Sequence of chain 2.A:
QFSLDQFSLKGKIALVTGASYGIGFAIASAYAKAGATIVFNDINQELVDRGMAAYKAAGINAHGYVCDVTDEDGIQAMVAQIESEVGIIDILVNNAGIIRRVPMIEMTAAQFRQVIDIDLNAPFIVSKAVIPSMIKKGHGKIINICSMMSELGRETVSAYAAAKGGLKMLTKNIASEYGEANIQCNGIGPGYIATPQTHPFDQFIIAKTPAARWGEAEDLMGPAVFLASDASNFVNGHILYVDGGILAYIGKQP

Binding-site contacts:
Ligand atom O5 contacts residue NAP1 of chain 2.C at 4.2 Å.
Ligand atom O6 contacts residue MET172 of chain 2.A at 4.1 Å.
Ligand atom O1A contacts residue ARG177 of chain 2.A at 4.0 Å.
Ligand atom C1 contacts residue VAL180 of chain 2.A at 4.0 Å (hydrophobic).
Ligand atom O2 contacts residue MET172 of chain 2.A at 3.4 Å.
Ligand atom O6 contacts residue TYR183 of chain 2.A at 2.4 Å (h-bond).
Ligand atom C2 contacts residue MET172 of chain 2.A at 4.0 Å (hydrophobic).
Ligand atom C4 contacts residue MET172 of chain 2.A at 3.1 Å (hydrophobic).
Ligand atom C6 contacts residue SER170 of chain 2.A at 2.9 Å.
Ligand atom O6 contacts residue NAP1 of chain 2.C at 2.8 Å.
Ligand atom O1B contacts residue ARG177 of chain 2.A at 2.2 Å (salt-bridge).
Ligand atom O6 contacts residue CA1 of chain 2.B at 3.4 Å.
Ligand atom C2 contacts residue ARG124 of chain 2.A at 4.3 Å.
Ligand atom C1 contacts residue ARG177 of chain 2.A at 3.3 Å.
Ligand atom O2 contacts residue ARG177 of chain 2.A at 3.2 Å (salt-bridge).
Ligand atom C5 contacts residue MET172 of chain 2.A at 3.9 Å (hydrophobic).
Ligand atom C6 contacts residue CA1 of chain 2.B at 2.9 Å.
Ligand atom O6 contacts residue SER170 of chain 2.A at 2.6 Å (h-bond).
Ligand atom C3 contacts residue MET172 of chain 2.A at 4.2 Å (hydrophobic).
Ligand atom O5 contacts residue TYR183 of chain 2.A at 3.6 Å.
Ligand atom O5 contacts residue ILE122 of chain 2.A at 3.5 Å.
Ligand atom O1B contacts residue ARG124 of chain 2.A at 3.3 Å (salt-bridge).
Ligand atom C2 contacts residue ILE122 of chain 2.A at 3.9 Å (hydrophobic).
Ligand atom O4 contacts residue TYR215 of chain 2.A at 4.1 Å.
Ligand atom C3 contacts residue ARG124 of chain 2.A at 4.2 Å.
Ligand atom C6 contacts residue NAP1 of chain 2.C at 3.3 Å.
Ligand atom C2 contacts residue ARG177 of chain 2.A at 4.2 Å.
Ligand atom C1 contacts residue ILE122 of chain 2.A at 4.2 Å (hydrophobic).
Ligand atom C5 contacts residue CA1 of chain 2.B at 4.0 Å.
Ligand atom C5 contacts residue TYR183 of chain 2.A at 4.2 Å (hydrophobic).
Ligand atom O4 contacts residue MET172 of chain 2.A at 3.3 Å.
Ligand atom O1A contacts residue ARG124 of chain 2.A at 2.6 Å (salt-bridge).
Ligand atom C3 contacts residue ILE122 of chain 2.A at 4.3 Å (hydrophobic).
Ligand atom C2 contacts residue VAL180 of chain 2.A at 4.2 Å (hydrophobic).
Ligand atom C6 contacts residue TYR183 of chain 2.A at 3.4 Å (hydrophobic).
Ligand atom C5 contacts residue NAP1 of chain 2.C at 3.7 Å.
Ligand atom O4 contacts residue CA1 of chain 2.B at 3.9 Å.
Ligand atom O1B contacts residue VAL180 of chain 2.A at 3.3 Å.
Ligand atom C6 contacts residue MET172 of chain 2.A at 3.3 Å (hydrophobic).
Ligand atom C1 contacts residue ARG124 of chain 2.A at 3.2 Å.

The protein below binds the small molecule below.
Small molecule (SMILES): O=C(O)[C@H](O)[C@@H](O)[C@H](O)[C@H](O)CO